The protein below binds the small molecule below.
Small molecule (SMILES): COc1cc([C@H](C)C#Cc2c(C)nc(N)nc2N)ccc1-c1ccccc1

Sequence of chain 1.A:
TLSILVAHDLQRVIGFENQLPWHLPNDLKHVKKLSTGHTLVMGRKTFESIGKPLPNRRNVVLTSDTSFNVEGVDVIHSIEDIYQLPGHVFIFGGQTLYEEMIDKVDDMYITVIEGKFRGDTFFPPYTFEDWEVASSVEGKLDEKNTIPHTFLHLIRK

Binding-site contacts:
Ligand atom N3 contacts residue LEU5 of chain 1.A at 3.5 Å (h-bond).
Ligand atom C2A contacts residue NDP1 of chain 1.B at 3.6 Å.
Ligand atom C1N contacts residue NDP1 of chain 1.B at 3.5 Å.
Ligand atom C1H contacts residue GLN19 of chain 1.A at 3.5 Å.
Ligand atom C1Z contacts residue LEU20 of chain 1.A at 3.6 Å (hydrophobic).
Ligand atom N3 contacts residue NDP1 of chain 1.B at 3.5 Å (h-bond).
Ligand atom C1L contacts residue SER49 of chain 1.A at 3.4 Å.
Ligand atom C1K contacts residue LEU20 of chain 1.A at 3.2 Å (hydrophobic).
Ligand atom C1Y contacts residue LEU20 of chain 1.A at 3.4 Å (hydrophobic).
Ligand atom C1C contacts residue NDP1 of chain 1.B at 2.4 Å.
Ligand atom C1B contacts residue LEU20 of chain 1.A at 3.5 Å (hydrophobic).
Ligand atom C1G contacts residue NDP1 of chain 1.B at 3.2 Å.
Ligand atom C4 contacts residue NDP1 of chain 1.B at 3.2 Å.
Ligand atom O1R contacts residue LEU20 of chain 1.A at 3.4 Å.
Ligand atom N1E contacts residue PHE92 of chain 1.A at 3.1 Å (h-bond).
Ligand atom C1B contacts residue ASP27 of chain 1.A at 3.3 Å.
Ligand atom C1N contacts residue SER49 of chain 1.A at 3.2 Å.
Ligand atom N1E contacts residue TYR98 of chain 1.A at 3.5 Å (h-bond).
Ligand atom N1E contacts residue LEU5 of chain 1.A at 3.0 Å (h-bond).
Ligand atom N1 contacts residue ASP27 of chain 1.A at 2.6 Å (salt-bridge).
Ligand atom N1 contacts residue VAL31 of chain 1.A at 3.4 Å.
Ligand atom C4 contacts residue PHE92 of chain 1.A at 3.6 Å (hydrophobic).
Ligand atom C1F contacts residue PHE92 of chain 1.A at 3.7 Å (hydrophobic).
Ligand atom C1M contacts residue NDP1 of chain 1.B at 3.5 Å.
Ligand atom C6 contacts residue ASP27 of chain 1.A at 3.4 Å.
Ligand atom C1C contacts residue THR46 of chain 1.A at 3.0 Å.
Ligand atom N1D contacts residue ASP27 of chain 1.A at 3.1 Å (salt-bridge).
Ligand atom C2 contacts residue VAL31 of chain 1.A at 3.4 Å (hydrophobic).
Ligand atom C2 contacts residue ASP27 of chain 1.A at 3.5 Å.
Ligand atom N1E contacts residue NDP1 of chain 1.B at 3.3 Å.
Ligand atom C1M contacts residue SER49 of chain 1.A at 3.1 Å.
Ligand atom N3 contacts residue VAL6 of chain 1.A at 3.4 Å.
Ligand atom C1F contacts residue NDP1 of chain 1.B at 3.2 Å.
Ligand atom C1W contacts residue ILE50 of chain 1.A at 3.6 Å (hydrophobic).
Ligand atom N3 contacts residue ALA7 of chain 1.A at 3.6 Å.
Ligand atom C1J contacts residue GLN19 of chain 1.A at 3.6 Å.
Ligand atom C1O contacts residue LEU20 of chain 1.A at 3.6 Å (hydrophobic).
Ligand atom C5 contacts residue NDP1 of chain 1.B at 3.4 Å.
Ligand atom N1D contacts residue VAL6 of chain 1.A at 3.5 Å (h-bond).
Ligand atom C2 contacts residue ALA7 of chain 1.A at 3.6 Å (hydrophobic).